Binding-site contacts:
Ligand atom CAI contacts residue LYS33 of chain 1.D at 3.8 Å.
Ligand atom CAJ contacts residue ASN157 of chain 1.D at 3.5 Å.
Ligand atom NAN contacts residue GLU106 of chain 1.D at 2.8 Å (salt-bridge).
Ligand atom CAB contacts residue ARG156 of chain 1.D at 3.3 Å.
Ligand atom CAC contacts residue LEU159 of chain 1.D at 3.9 Å (hydrophobic).
Ligand atom NAA contacts residue ARG156 of chain 1.D at 3.6 Å (salt-bridge).
Ligand atom CAU contacts residue ASP170 of chain 1.D at 3.5 Å.
Ligand atom CAL contacts residue GLY32 of chain 1.D at 3.5 Å.
Ligand atom CAC contacts residue MET105 of chain 1.D at 3.6 Å (hydrophobic).
Ligand atom NAP contacts residue LEU108 of chain 1.D at 3.1 Å (h-bond).
Ligand atom CAC contacts residue GLU106 of chain 1.D at 3.7 Å.
Ligand atom CAJ contacts residue ARG156 of chain 1.D at 3.6 Å.
Ligand atom CAF contacts residue LEU31 of chain 1.D at 3.6 Å (hydrophobic).
Ligand atom CAK contacts residue ASP170 of chain 1.D at 3.9 Å.
Ligand atom NAM contacts residue LEU31 of chain 1.D at 3.6 Å.
Ligand atom CAT contacts residue ALA56 of chain 1.D at 3.6 Å (hydrophobic).
Ligand atom CAV contacts residue ASP170 of chain 1.D at 3.9 Å.
Ligand atom CAI contacts residue GLY34 of chain 1.D at 3.4 Å.
Ligand atom NAA contacts residue GLY169 of chain 1.D at 3.7 Å.
Ligand atom CAE contacts residue LEU108 of chain 1.D at 3.3 Å (hydrophobic).
Ligand atom NAA contacts residue ASN157 of chain 1.D at 3.3 Å.
Ligand atom NAN contacts residue VAL87 of chain 1.D at 3.8 Å.
Ligand atom CAL contacts residue VAL39 of chain 1.D at 3.6 Å (hydrophobic).
Ligand atom CAT contacts residue LEU159 of chain 1.D at 3.6 Å (hydrophobic).
Ligand atom CAL contacts residue LYS33 of chain 1.D at 3.8 Å.
Ligand atom CAS contacts residue LEU159 of chain 1.D at 3.3 Å (hydrophobic).
Ligand atom CAD contacts residue LEU159 of chain 1.D at 3.5 Å (hydrophobic).
Ligand atom CAI contacts residue GLY32 of chain 1.D at 3.7 Å.
Ligand atom CAD contacts residue MET105 of chain 1.D at 3.9 Å (hydrophobic).
Ligand atom CAE contacts residue LEU31 of chain 1.D at 3.5 Å (hydrophobic).
Ligand atom NAN contacts residue ALA56 of chain 1.D at 3.3 Å.
Ligand atom CAT contacts residue GLU106 of chain 1.D at 3.7 Å.
Ligand atom NAA contacts residue LEU159 of chain 1.D at 3.6 Å.
Ligand atom CAR contacts residue LEU159 of chain 1.D at 3.7 Å (hydrophobic).
Ligand atom CAH contacts residue GLY34 of chain 1.D at 3.5 Å.
Ligand atom CAC contacts residue VAL87 of chain 1.D at 3.7 Å (hydrophobic).
Ligand atom NAO contacts residue GLY32 of chain 1.D at 3.7 Å.
Ligand atom CAC contacts residue ALA56 of chain 1.D at 3.8 Å (hydrophobic).
Ligand atom CAB contacts residue ASN157 of chain 1.D at 3.6 Å.
Ligand atom NAP contacts residue TYR107 of chain 1.D at 3.9 Å.

The small molecule below binds the protein below.
Small molecule (SMILES): N#CC[C@H](C1CCCC1)n1cc(-c2ncnc3[nH]ccc23)cn1

Sequence of chain 1.D:
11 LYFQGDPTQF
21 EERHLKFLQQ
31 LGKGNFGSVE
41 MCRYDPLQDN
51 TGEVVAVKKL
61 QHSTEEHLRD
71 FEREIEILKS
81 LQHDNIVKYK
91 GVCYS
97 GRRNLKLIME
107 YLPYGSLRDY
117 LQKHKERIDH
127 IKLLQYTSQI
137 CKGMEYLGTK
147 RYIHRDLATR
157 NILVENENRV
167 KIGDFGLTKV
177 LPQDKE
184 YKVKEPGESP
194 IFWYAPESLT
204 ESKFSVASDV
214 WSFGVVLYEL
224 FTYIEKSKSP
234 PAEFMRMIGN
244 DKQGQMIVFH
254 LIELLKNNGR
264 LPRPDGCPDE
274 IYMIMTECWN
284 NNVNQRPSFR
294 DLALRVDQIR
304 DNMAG